The small molecule below binds the protein below.
Small molecule (SMILES): O=C(O)CCC(=O)C(=O)O

Sequence of chain 1.D:
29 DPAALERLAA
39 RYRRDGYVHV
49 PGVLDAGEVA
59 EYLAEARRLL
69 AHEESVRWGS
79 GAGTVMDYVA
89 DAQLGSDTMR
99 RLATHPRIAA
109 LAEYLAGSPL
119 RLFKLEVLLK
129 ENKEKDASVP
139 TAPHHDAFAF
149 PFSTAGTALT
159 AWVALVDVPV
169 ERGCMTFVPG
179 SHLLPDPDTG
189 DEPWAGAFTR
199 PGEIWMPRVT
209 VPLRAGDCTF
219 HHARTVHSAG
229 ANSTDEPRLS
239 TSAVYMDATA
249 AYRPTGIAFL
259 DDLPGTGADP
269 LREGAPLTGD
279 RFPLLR

Binding-site contacts:
Ligand atom O2 contacts residue THR158 of chain 1.D at 3.9 Å.
Ligand atom C4 contacts residue MET84 of chain 1.D at 3.8 Å (hydrophobic).
Ligand atom C1 contacts residue SER240 of chain 1.D at 3.8 Å.
Ligand atom O5 contacts residue ASP144 of chain 1.D at 4.0 Å.
Ligand atom C1 contacts residue FE1 of chain 1.N at 2.8 Å.
Ligand atom O1 contacts residue ASP144 of chain 1.D at 2.8 Å (salt-bridge).
Ligand atom C5 contacts residue THR139 of chain 1.D at 3.8 Å.
Ligand atom O3 contacts residue TRP160 of chain 1.D at 2.8 Å (h-bond).
Ligand atom O1 contacts residue HIS225 of chain 1.D at 3.0 Å (h-bond).
Ligand atom O5 contacts residue HIS142 of chain 1.D at 2.7 Å.
Ligand atom C2 contacts residue HIS225 of chain 1.D at 3.7 Å.
Ligand atom O4 contacts residue THR139 of chain 1.D at 2.6 Å (h-bond).
Ligand atom C5 contacts residue MET84 of chain 1.D at 3.5 Å (hydrophobic).
Ligand atom O4 contacts residue MET84 of chain 1.D at 3.3 Å.
Ligand atom C3 contacts residue TRP160 of chain 1.D at 3.6 Å (hydrophobic).
Ligand atom O3 contacts residue MET84 of chain 1.D at 4.1 Å.
Ligand atom C1 contacts residue ASP144 of chain 1.D at 4.0 Å.
Ligand atom O4 contacts residue ALA227 of chain 1.D at 3.4 Å.
Ligand atom C4 contacts residue MET173 of chain 1.D at 4.0 Å (hydrophobic).
Ligand atom C1 contacts residue HIS219 of chain 1.D at 4.0 Å.
Ligand atom C2 contacts residue HIS142 of chain 1.D at 4.0 Å.
Ligand atom O2 contacts residue TRP160 of chain 1.D at 3.7 Å.
Ligand atom O2 contacts residue FE1 of chain 1.N at 4.0 Å.
Ligand atom O1 contacts residue FE1 of chain 1.N at 2.1 Å.
Ligand atom C4 contacts residue THR139 of chain 1.D at 3.8 Å.
Ligand atom O5 contacts residue FE1 of chain 1.N at 2.0 Å.
Ligand atom C1 contacts residue HIS225 of chain 1.D at 3.7 Å.
Ligand atom C5 contacts residue ALA227 of chain 1.D at 4.0 Å (hydrophobic).
Ligand atom O1 contacts residue HIS142 of chain 1.D at 3.9 Å.
Ligand atom O1 contacts residue HIS219 of chain 1.D at 3.6 Å (h-bond).
Ligand atom O5 contacts residue HIS225 of chain 1.D at 3.1 Å (h-bond).
Ligand atom O3 contacts residue LEU126 of chain 1.D at 3.5 Å.
Ligand atom C3 contacts residue MET173 of chain 1.D at 3.8 Å (hydrophobic).
Ligand atom O4 contacts residue LYS128 of chain 1.D at 3.6 Å.
Ligand atom C5 contacts residue ARG236 of chain 1.D at 3.5 Å.
Ligand atom O3 contacts residue ARG236 of chain 1.D at 2.9 Å (salt-bridge).
Ligand atom O2 contacts residue SER240 of chain 1.D at 2.7 Å (h-bond).
Ligand atom C5 contacts residue TRP160 of chain 1.D at 3.9 Å (hydrophobic).
Ligand atom O4 contacts residue ARG236 of chain 1.D at 3.1 Å (salt-bridge).
Ligand atom C2 contacts residue FE1 of chain 1.N at 2.8 Å.